The protein below binds the small molecule below.
Small molecule (SMILES): CC(=O)NCC(=O)N1[C@@H]2CC[C@H]1c1ccc(Nc3ncc(C(F)(F)F)c(NC4CCC4)n3)cc12

Binding-site contacts:
Ligand atom C02 contacts residue GLU17 of chain 1.A at 2.8 Å.
Ligand atom N19 contacts residue ILE19 of chain 1.A at 3.8 Å.
Ligand atom F33 contacts residue ASN90 of chain 1.A at 3.8 Å.
Ligand atom F34 contacts residue GLU91 of chain 1.A at 3.3 Å.
Ligand atom C20 contacts residue ILE19 of chain 1.A at 3.8 Å (hydrophobic).
Ligand atom C22 contacts residue GLU91 of chain 1.A at 3.2 Å.
Ligand atom F32 contacts residue PHE147 of chain 1.A at 3.4 Å.
Ligand atom C06 contacts residue GLU17 of chain 1.A at 3.5 Å.
Ligand atom C17 contacts residue GLY96 of chain 1.A at 3.5 Å.
Ligand atom C23 contacts residue PHE147 of chain 1.A at 3.8 Å (hydrophobic).
Ligand atom N19 contacts residue CYS93 of chain 1.A at 2.9 Å (h-bond).
Ligand atom N19 contacts residue TYR92 of chain 1.A at 3.5 Å.
Ligand atom C18 contacts residue CYS93 of chain 1.A at 3.2 Å (hydrophobic).
Ligand atom C05 contacts residue GLU17 of chain 1.A at 3.6 Å.
Ligand atom N26 contacts residue PHE147 of chain 1.A at 3.5 Å.
Ligand atom O07 contacts residue GLU17 of chain 1.A at 2.9 Å (salt-bridge).
Ligand atom C01 contacts residue GLU17 of chain 1.A at 3.2 Å.
Ligand atom C18 contacts residue GLY96 of chain 1.A at 3.4 Å.
Ligand atom N25 contacts residue PHE147 of chain 1.A at 3.6 Å.
Ligand atom O03 contacts residue GLU17 of chain 1.A at 2.8 Å (salt-bridge).
Ligand atom C29 contacts residue PHE24 of chain 1.A at 3.7 Å (hydrophobic).
Ligand atom N21 contacts residue CYS93 of chain 1.A at 3.2 Å (h-bond).
Ligand atom F34 contacts residue VAL74 of chain 1.A at 3.4 Å.
Ligand atom F33 contacts residue ALA40 of chain 1.A at 3.8 Å.
Ligand atom C16 contacts residue GLY96 of chain 1.A at 3.7 Å.
Ligand atom C23 contacts residue ALA40 of chain 1.A at 3.7 Å (hydrophobic).
Ligand atom C15 contacts residue ILE19 of chain 1.A at 3.5 Å (hydrophobic).
Ligand atom C18 contacts residue TYR92 of chain 1.A at 3.5 Å (hydrophobic).
Ligand atom C17 contacts residue CYS93 of chain 1.A at 3.4 Å (hydrophobic).
Ligand atom C15 contacts residue ASP100 of chain 1.A at 3.7 Å.
Ligand atom F33 contacts residue VAL27 of chain 1.A at 3.8 Å.
Ligand atom N04 contacts residue GLU17 of chain 1.A at 2.8 Å (salt-bridge).
Ligand atom C29 contacts residue GLY20 of chain 1.A at 3.8 Å.
Ligand atom C27 contacts residue PHE147 of chain 1.A at 3.5 Å (hydrophobic).
Ligand atom F34 contacts residue ASN90 of chain 1.A at 3.1 Å.
Ligand atom C13 contacts residue GLY96 of chain 1.A at 3.6 Å.
Ligand atom C22 contacts residue ALA40 of chain 1.A at 3.4 Å (hydrophobic).
Ligand atom N25 contacts residue ILE19 of chain 1.A at 3.8 Å.
Ligand atom C24 contacts residue PHE147 of chain 1.A at 3.4 Å (hydrophobic).
Ligand atom C20 contacts residue CYS93 of chain 1.A at 3.8 Å (hydrophobic).

Sequence of chain 1.A:
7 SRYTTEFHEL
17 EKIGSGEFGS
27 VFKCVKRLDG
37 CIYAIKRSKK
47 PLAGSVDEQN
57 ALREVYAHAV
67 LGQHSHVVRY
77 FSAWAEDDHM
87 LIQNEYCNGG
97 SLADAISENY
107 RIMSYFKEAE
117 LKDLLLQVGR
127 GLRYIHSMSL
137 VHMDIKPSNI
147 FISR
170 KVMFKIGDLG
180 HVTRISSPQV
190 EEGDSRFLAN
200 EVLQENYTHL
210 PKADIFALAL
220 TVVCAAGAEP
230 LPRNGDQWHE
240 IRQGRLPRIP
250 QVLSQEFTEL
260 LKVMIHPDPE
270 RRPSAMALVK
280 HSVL